This small molecule binds to this protein.
Small molecule (SMILES): CC(=O)N[C@H]1[C@H](O[C@H]2[C@H](O)[C@@H](NC(C)=O)CO[C@@H]2CO)O[C@H](CO)[C@@H](O)[C@@H]1O

Binding-site contacts:
Ligand atom O7 contacts residue PHE170 of chain 1.C at 3.2 Å.
Ligand atom N2 contacts residue VAL203 of chain 1.C at 3.9 Å.
Ligand atom C1 contacts residue ASN202 of chain 1.C at 1.4 Å.
Ligand atom C2 contacts residue ASN202 of chain 1.C at 2.5 Å.
Ligand atom C3 contacts residue GLY173 of chain 1.C at 4.4 Å.
Ligand atom C5 contacts residue GLY173 of chain 1.C at 4.1 Å.
Ligand atom N2 contacts residue ASN202 of chain 1.C at 3.0 Å (h-bond).
Ligand atom C3 contacts residue ASN202 of chain 1.C at 3.8 Å.
Ligand atom C8 contacts residue ASN202 of chain 1.C at 4.5 Å.
Ligand atom C7 contacts residue ASN202 of chain 1.C at 3.3 Å.
Ligand atom C4 contacts residue ASN202 of chain 1.C at 4.2 Å.
Ligand atom C5 contacts residue ASN202 of chain 1.C at 3.6 Å.
Ligand atom O7 contacts residue TYR116 of chain 1.C at 4.1 Å.
Ligand atom C1 contacts residue GLY173 of chain 1.C at 4.1 Å.
Ligand atom C7 contacts residue VAL203 of chain 1.C at 4.3 Å (hydrophobic).
Ligand atom C8 contacts residue LYS175 of chain 1.C at 3.4 Å.
Ligand atom C8 contacts residue VAL203 of chain 1.C at 4.2 Å (hydrophobic).
Ligand atom O7 contacts residue ASN202 of chain 1.C at 3.2 Å (h-bond).
Ligand atom C6 contacts residue LYS175 of chain 1.C at 4.4 Å.
Ligand atom O5 contacts residue ASN202 of chain 1.C at 2.3 Å (h-bond).
Ligand atom C8 contacts residue PHE170 of chain 1.C at 4.3 Å (hydrophobic).
Ligand atom C7 contacts residue PHE170 of chain 1.C at 4.0 Å (hydrophobic).
Ligand atom C1 contacts residue VAL203 of chain 1.C at 4.3 Å (hydrophobic).

Sequence of chain 1.C:
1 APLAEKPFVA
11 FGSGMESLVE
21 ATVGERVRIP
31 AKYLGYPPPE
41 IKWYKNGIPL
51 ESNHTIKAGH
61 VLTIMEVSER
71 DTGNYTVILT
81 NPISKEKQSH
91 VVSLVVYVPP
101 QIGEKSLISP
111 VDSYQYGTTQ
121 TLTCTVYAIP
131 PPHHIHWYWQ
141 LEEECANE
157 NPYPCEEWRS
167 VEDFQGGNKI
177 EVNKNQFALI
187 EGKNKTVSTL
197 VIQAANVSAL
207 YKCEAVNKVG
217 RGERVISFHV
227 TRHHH